Binding-site contacts:
Ligand atom C contacts residue SER197 of chain 2.A at 3.7 Å.
Ligand atom OAS contacts residue GLY46 of chain 2.A at 3.4 Å.
Ligand atom CAH contacts residue VAL143 of chain 2.A at 3.7 Å (hydrophobic).
Ligand atom CAU contacts residue HIS47 of chain 2.A at 3.6 Å.
Ligand atom CAN contacts residue GLY158 of chain 2.A at 3.9 Å.
Ligand atom OAC contacts residue HIS47 of chain 2.A at 3.7 Å.
Ligand atom CAY contacts residue HIS44 of chain 2.A at 3.8 Å.
Ligand atom CAZ contacts residue HIS44 of chain 2.A at 3.5 Å.
Ligand atom N contacts residue HIS44 of chain 2.A at 3.8 Å.
Ligand atom CA contacts residue ASP161 of chain 2.A at 3.8 Å.
Ligand atom CAN contacts residue GLY46 of chain 2.A at 3.6 Å.
Ligand atom CA contacts residue MET195 of chain 2.A at 3.9 Å (hydrophobic).
Ligand atom CAJ contacts residue PHE157 of chain 2.A at 3.7 Å (hydrophobic).
Ligand atom CAX contacts residue HIS47 of chain 2.A at 3.9 Å.
Ligand atom CAA contacts residue GLY46 of chain 2.A at 3.3 Å.
Ligand atom OAS contacts residue THR186 of chain 2.A at 3.8 Å.
Ligand atom OXT contacts residue SER196 of chain 2.A at 3.4 Å.
Ligand atom OXT contacts residue SER197 of chain 2.A at 3.1 Å (h-bond).
Ligand atom CAQ contacts residue PRO38 of chain 2.A at 3.4 Å (hydrophobic).
Ligand atom C contacts residue HIS44 of chain 2.A at 3.6 Å.
Ligand atom CAW contacts residue GLY46 of chain 2.A at 3.5 Å.
Ligand atom CAJ contacts residue GLN164 of chain 2.A at 3.4 Å.
Ligand atom CAA contacts residue VAL187 of chain 2.A at 3.6 Å (hydrophobic).
Ligand atom OAS contacts residue VAL187 of chain 2.A at 3.0 Å (h-bond).
Ligand atom OAS contacts residue PRO185 of chain 2.A at 3.9 Å.
Ligand atom CAA contacts residue PRO185 of chain 2.A at 3.5 Å (hydrophobic).
Ligand atom OAE contacts residue MET40 of chain 2.A at 3.5 Å (h-bond).
Ligand atom CAK contacts residue THR39 of chain 2.A at 3.8 Å.
Ligand atom CAK contacts residue PRO38 of chain 2.A at 3.6 Å (hydrophobic).
Ligand atom OAD contacts residue GLN164 of chain 2.A at 3.2 Å (h-bond).
Ligand atom C contacts residue SER196 of chain 2.A at 3.5 Å.
Ligand atom O contacts residue LYS160 of chain 2.A at 3.9 Å.
Ligand atom CAM contacts residue HIS44 of chain 2.A at 3.6 Å.
Ligand atom CAG contacts residue VAL143 of chain 2.A at 3.9 Å (hydrophobic).
Ligand atom OXT contacts residue HIS44 of chain 2.A at 2.6 Å.
Ligand atom O contacts residue SER196 of chain 2.A at 2.9 Å (h-bond).
Ligand atom CAV contacts residue PRO38 of chain 2.A at 3.8 Å (hydrophobic).
Ligand atom O contacts residue SER197 of chain 2.A at 3.6 Å.
Ligand atom CAI contacts residue PRO38 of chain 2.A at 3.9 Å (hydrophobic).
Ligand atom CAM contacts residue MET195 of chain 2.A at 3.4 Å (hydrophobic).

This protein binds this small molecule.
Small molecule (SMILES): COc1ccc2c(c1)cc(C(=O)NS(=O)(=O)Cc1ccccc1)n2CC(=O)O

Sequence of chain 2.A:
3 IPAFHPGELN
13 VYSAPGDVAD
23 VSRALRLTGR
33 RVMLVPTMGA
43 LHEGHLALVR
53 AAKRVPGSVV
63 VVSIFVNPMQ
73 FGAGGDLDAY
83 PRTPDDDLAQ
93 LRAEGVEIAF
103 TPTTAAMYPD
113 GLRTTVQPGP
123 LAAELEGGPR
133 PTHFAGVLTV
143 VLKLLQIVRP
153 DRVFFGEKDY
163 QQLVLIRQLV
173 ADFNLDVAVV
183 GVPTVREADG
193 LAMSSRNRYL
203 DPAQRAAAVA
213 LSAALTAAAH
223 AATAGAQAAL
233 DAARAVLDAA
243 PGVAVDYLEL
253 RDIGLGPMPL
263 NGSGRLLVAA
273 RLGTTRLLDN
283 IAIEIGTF